A small-molecule ligand and the protein it binds are described below.
Small molecule (SMILES): CC(=O)N[C@@H]1[C@@H](O)[C@H](O)[C@@H](CO)O[C@H]1O

Binding-site contacts:
Ligand atom N2 contacts residue ASN657 of chain 1.A at 2.9 Å (h-bond).
Ligand atom C1 contacts residue ASN657 of chain 1.A at 1.4 Å.
Ligand atom C4 contacts residue ASN657 of chain 1.A at 4.2 Å.
Ligand atom C8 contacts residue ASN657 of chain 1.A at 4.4 Å.
Ligand atom C7 contacts residue ASN657 of chain 1.A at 3.2 Å.
Ligand atom C2 contacts residue ASN657 of chain 1.A at 2.4 Å.
Ligand atom C5 contacts residue ASN657 of chain 1.A at 3.7 Å.
Ligand atom O7 contacts residue ASN657 of chain 1.A at 3.2 Å (h-bond).
Ligand atom C3 contacts residue ASN657 of chain 1.A at 3.8 Å.
Ligand atom O5 contacts residue ASN657 of chain 1.A at 2.4 Å (h-bond).

Sequence of chain 1.A:
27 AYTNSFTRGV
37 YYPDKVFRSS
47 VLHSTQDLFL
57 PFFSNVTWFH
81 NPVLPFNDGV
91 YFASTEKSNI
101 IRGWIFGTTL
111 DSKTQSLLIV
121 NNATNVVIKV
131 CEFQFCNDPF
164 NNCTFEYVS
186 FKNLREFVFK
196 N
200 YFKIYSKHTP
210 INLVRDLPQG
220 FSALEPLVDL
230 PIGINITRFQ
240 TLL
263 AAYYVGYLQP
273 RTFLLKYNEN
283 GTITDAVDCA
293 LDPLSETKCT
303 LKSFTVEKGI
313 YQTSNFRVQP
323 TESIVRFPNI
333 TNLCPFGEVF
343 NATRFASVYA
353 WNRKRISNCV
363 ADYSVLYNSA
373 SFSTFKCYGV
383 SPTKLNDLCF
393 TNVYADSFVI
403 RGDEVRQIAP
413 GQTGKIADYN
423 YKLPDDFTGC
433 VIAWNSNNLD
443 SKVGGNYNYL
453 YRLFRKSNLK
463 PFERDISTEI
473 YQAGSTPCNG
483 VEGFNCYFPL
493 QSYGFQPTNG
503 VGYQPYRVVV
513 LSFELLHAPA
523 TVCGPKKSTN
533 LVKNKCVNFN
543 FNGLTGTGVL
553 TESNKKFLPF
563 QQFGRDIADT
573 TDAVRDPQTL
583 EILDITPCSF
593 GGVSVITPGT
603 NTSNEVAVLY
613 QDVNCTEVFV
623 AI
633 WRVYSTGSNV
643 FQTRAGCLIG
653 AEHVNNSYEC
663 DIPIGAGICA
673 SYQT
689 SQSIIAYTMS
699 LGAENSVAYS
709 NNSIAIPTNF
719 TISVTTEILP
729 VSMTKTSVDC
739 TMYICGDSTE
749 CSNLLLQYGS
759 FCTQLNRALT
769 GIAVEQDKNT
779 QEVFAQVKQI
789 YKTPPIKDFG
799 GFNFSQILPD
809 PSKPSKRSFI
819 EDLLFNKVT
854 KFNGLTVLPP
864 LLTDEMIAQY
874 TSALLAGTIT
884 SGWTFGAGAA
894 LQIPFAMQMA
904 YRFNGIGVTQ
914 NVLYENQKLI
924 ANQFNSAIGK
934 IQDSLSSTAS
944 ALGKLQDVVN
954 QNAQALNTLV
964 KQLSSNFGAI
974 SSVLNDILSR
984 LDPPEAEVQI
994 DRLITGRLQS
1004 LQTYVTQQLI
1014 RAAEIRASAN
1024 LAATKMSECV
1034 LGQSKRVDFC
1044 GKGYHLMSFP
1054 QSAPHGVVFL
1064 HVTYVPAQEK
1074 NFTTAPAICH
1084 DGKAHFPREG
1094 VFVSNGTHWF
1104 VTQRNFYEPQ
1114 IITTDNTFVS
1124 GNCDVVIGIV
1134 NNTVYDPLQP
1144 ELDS